Sequence of chain 5.L:
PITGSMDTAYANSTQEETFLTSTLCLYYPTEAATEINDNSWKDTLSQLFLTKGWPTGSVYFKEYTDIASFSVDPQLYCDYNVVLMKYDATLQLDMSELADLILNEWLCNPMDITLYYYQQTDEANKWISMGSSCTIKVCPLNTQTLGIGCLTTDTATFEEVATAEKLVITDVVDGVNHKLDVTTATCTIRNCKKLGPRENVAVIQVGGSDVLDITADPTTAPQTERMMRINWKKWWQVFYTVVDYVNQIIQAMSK

Binding-site contacts:
Ligand atom N2 contacts residue ASN12 of chain 5.L at 3.8 Å.
Ligand atom O7 contacts residue ASN12 of chain 5.L at 3.7 Å.
Ligand atom C5 contacts residue ASN12 of chain 5.L at 4.0 Å.
Ligand atom C7 contacts residue ASN12 of chain 5.L at 3.9 Å.
Ligand atom C1 contacts residue ASN12 of chain 5.L at 2.1 Å.
Ligand atom O5 contacts residue ASN12 of chain 5.L at 2.6 Å (h-bond).
Ligand atom C2 contacts residue ASN12 of chain 5.L at 3.2 Å.

A protein and the small-molecule ligand that binds it are described below.
Small molecule (SMILES): CC(=O)N[C@H]1[C@H](O[C@H]2[C@H](O)[C@@H](NC(C)=O)CO[C@@H]2CO)O[C@H](CO)[C@@H](O)[C@@H]1O